Binding-site contacts:
Ligand atom C4 contacts residue ASN412 of chain 1.A at 4.3 Å.
Ligand atom O5 contacts residue ASN412 of chain 1.A at 2.3 Å (h-bond).
Ligand atom N2 contacts residue THR414 of chain 1.A at 3.3 Å (h-bond).
Ligand atom C2 contacts residue ASN412 of chain 1.A at 2.9 Å.
Ligand atom C1 contacts residue THR414 of chain 1.A at 4.1 Å.
Ligand atom C1 contacts residue SER436 of chain 1.A at 4.0 Å.
Ligand atom C7 contacts residue THR414 of chain 1.A at 4.2 Å.
Ligand atom C3 contacts residue ASN412 of chain 1.A at 4.0 Å.
Ligand atom C2 contacts residue THR414 of chain 1.A at 3.8 Å.
Ligand atom C8 contacts residue THR414 of chain 1.A at 4.4 Å.
Ligand atom O5 contacts residue SER436 of chain 1.A at 4.3 Å.
Ligand atom C8 contacts residue CYS374 of chain 1.A at 4.3 Å (hydrophobic).
Ligand atom C1 contacts residue ASN412 of chain 1.A at 1.5 Å.
Ligand atom C5 contacts residue ASN412 of chain 1.A at 3.5 Å.
Ligand atom C2 contacts residue SER436 of chain 1.A at 3.6 Å.
Ligand atom N2 contacts residue SER436 of chain 1.A at 4.1 Å.
Ligand atom C7 contacts residue ASN412 of chain 1.A at 4.5 Å.
Ligand atom C6 contacts residue ASN412 of chain 1.A at 4.4 Å.
Ligand atom O6 contacts residue ASN412 of chain 1.A at 4.1 Å.
Ligand atom N2 contacts residue ASN412 of chain 1.A at 3.4 Å (h-bond).

Sequence of chain 1.A:
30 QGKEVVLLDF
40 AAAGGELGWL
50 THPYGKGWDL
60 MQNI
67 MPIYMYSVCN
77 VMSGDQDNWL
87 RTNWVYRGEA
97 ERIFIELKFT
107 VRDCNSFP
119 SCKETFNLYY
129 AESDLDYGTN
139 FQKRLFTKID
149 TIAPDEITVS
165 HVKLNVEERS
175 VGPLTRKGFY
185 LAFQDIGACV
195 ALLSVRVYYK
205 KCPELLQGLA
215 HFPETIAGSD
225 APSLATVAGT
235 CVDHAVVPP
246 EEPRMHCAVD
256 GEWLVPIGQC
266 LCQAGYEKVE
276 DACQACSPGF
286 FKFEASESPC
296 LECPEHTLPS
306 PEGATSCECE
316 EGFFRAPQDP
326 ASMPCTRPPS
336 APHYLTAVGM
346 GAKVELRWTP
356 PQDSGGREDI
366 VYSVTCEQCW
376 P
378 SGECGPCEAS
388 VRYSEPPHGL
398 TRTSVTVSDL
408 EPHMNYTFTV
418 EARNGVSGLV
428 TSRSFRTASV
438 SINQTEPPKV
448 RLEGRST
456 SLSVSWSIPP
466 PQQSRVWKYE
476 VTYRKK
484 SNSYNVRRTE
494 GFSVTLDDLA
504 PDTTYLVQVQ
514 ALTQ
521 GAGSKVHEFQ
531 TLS

A protein and the small-molecule ligand that binds it are described below.
Small molecule (SMILES): CC(=O)N[C@@H]1[C@@H](O)[C@H](O)[C@@H](CO)O[C@H]1O